This protein binds this small molecule.
Small molecule (SMILES): CC(=O)N[C@H]1[C@H](OC[C@H]2O[C@@H](O[C@H]3[C@H](O)[C@@H](O)[C@H](O)O[C@@H]3CO)[C@H](O)[C@@H](O[C@@H]3O[C@H](CO)[C@@H](O)[C@H](O[C@@H]4O[C@H](CO)[C@H](O)[C@H](O)[C@H]4O)[C@H]3NC(C)=O)[C@H]2O)O[C@H](CO)[C@@H](O)[C@@H]1O

Binding-site contacts:
Ligand atom O7 contacts residue ARG244 of chain 1.C at 2.9 Å (salt-bridge).
Ligand atom C6 contacts residue TYR174 of chain 1.C at 3.8 Å (hydrophobic).
Ligand atom N2 contacts residue ASP204 of chain 1.C at 2.6 Å (salt-bridge).
Ligand atom C4 contacts residue TRP199 of chain 1.C at 3.9 Å (hydrophobic).
Ligand atom O3 contacts residue GLY200 of chain 1.C at 3.5 Å.
Ligand atom C6 contacts residue PHE165 of chain 1.C at 3.5 Å (hydrophobic).
Ligand atom O3 contacts residue ASP203 of chain 1.C at 2.6 Å (salt-bridge).
Ligand atom C3 contacts residue ASP203 of chain 1.C at 3.3 Å.
Ligand atom C1 contacts residue TYR171 of chain 1.C at 3.5 Å (hydrophobic).
Ligand atom C3 contacts residue ASP204 of chain 1.C at 3.8 Å.
Ligand atom O2 contacts residue PHE165 of chain 1.C at 3.6 Å.
Ligand atom O5 contacts residue TRP199 of chain 1.C at 3.9 Å.
Ligand atom O4 contacts residue ARG244 of chain 1.C at 3.3 Å (salt-bridge).
Ligand atom O4 contacts residue GOL1 of chain 1.GA at 3.1 Å.
Ligand atom O3 contacts residue ARG244 of chain 1.C at 3.2 Å (salt-bridge).
Ligand atom C4 contacts residue GOL1 of chain 1.GA at 3.9 Å.
Ligand atom O6 contacts residue TRP199 of chain 1.C at 3.5 Å.
Ligand atom O7 contacts residue TRP199 of chain 1.C at 3.9 Å.
Ligand atom C7 contacts residue ARG244 of chain 1.C at 3.8 Å.
Ligand atom C7 contacts residue ASP204 of chain 1.C at 3.3 Å.
Ligand atom N2 contacts residue GLY201 of chain 1.C at 3.6 Å.
Ligand atom C8 contacts residue GLY201 of chain 1.C at 3.6 Å.
Ligand atom O4 contacts residue PHE245 of chain 1.C at 3.9 Å.
Ligand atom C2 contacts residue ARG244 of chain 1.C at 3.9 Å.
Ligand atom C8 contacts residue ASP204 of chain 1.C at 3.3 Å.
Ligand atom C7 contacts residue GLY201 of chain 1.C at 3.5 Å.
Ligand atom O4 contacts residue ASP203 of chain 1.C at 2.9 Å (salt-bridge).
Ligand atom C2 contacts residue ASP204 of chain 1.C at 3.6 Å.
Ligand atom C8 contacts residue PHE245 of chain 1.C at 3.9 Å (hydrophobic).
Ligand atom O7 contacts residue GLY201 of chain 1.C at 3.9 Å.
Ligand atom O4 contacts residue TYR174 of chain 1.C at 3.6 Å.
Ligand atom O3 contacts residue GOL1 of chain 1.GA at 3.1 Å.
Ligand atom O5 contacts residue PHE245 of chain 1.C at 3.9 Å.
Ligand atom C5 contacts residue TYR171 of chain 1.C at 3.9 Å (hydrophobic).
Ligand atom O6 contacts residue PHE165 of chain 1.C at 3.7 Å.
Ligand atom O3 contacts residue GLY201 of chain 1.C at 2.9 Å (h-bond).
Ligand atom C4 contacts residue ASP203 of chain 1.C at 3.6 Å.
Ligand atom N2 contacts residue TYR171 of chain 1.C at 3.9 Å.
Ligand atom C3 contacts residue TYR171 of chain 1.C at 3.9 Å (hydrophobic).
Ligand atom O5 contacts residue TRP199 of chain 1.C at 3.8 Å.

Sequence of chain 1.C:
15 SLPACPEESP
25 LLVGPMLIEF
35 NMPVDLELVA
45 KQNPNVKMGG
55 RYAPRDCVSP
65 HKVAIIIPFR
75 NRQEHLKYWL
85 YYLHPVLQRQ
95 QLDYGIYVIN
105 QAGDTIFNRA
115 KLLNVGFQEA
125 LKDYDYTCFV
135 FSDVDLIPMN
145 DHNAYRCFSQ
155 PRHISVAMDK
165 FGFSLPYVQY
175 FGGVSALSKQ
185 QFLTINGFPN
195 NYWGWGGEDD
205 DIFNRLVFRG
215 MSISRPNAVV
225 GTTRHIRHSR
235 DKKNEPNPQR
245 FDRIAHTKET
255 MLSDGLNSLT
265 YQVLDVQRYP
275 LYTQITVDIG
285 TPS